Sequence of chain 1.B:
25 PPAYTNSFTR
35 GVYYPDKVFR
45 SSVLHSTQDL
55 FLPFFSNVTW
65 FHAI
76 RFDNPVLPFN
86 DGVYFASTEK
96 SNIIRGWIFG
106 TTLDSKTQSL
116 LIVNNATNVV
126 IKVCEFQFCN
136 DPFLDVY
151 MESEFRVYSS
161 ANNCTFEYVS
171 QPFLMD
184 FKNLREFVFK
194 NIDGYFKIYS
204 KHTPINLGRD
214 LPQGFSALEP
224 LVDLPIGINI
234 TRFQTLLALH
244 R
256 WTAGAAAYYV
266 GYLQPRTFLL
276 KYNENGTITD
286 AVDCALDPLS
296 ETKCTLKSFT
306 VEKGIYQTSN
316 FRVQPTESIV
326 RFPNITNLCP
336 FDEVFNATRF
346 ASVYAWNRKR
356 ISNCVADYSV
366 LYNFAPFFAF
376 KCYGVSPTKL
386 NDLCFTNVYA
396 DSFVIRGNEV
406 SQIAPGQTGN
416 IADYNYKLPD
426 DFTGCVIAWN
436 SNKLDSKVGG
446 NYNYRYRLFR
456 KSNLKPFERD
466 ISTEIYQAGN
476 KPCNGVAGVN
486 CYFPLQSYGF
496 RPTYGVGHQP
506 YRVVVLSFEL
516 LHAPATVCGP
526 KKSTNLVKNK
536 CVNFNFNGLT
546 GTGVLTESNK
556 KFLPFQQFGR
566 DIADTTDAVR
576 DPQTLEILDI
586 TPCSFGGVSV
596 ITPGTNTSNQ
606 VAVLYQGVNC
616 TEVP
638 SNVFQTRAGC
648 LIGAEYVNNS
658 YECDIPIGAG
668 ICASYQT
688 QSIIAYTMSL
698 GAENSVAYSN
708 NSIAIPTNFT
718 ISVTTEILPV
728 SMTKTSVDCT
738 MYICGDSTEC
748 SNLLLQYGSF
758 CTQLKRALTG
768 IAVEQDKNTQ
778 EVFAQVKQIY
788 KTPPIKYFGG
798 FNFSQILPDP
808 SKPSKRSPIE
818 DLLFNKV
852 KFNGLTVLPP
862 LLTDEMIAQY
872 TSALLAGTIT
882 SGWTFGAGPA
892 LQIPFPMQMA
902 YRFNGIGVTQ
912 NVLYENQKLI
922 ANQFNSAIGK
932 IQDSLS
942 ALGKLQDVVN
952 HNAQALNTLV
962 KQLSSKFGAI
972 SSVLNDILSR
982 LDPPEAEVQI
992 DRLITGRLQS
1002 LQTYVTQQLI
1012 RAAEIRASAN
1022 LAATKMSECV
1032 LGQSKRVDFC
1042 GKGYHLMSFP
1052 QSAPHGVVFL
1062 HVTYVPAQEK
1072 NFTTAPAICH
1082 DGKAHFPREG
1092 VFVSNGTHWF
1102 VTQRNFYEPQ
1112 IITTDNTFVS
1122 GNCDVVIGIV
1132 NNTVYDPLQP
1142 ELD

A small-molecule ligand and the protein it binds are described below.
Small molecule (SMILES): CC(=O)N[C@@H]1[C@@H](O)[C@H](O)[C@@H](CO)O[C@H]1O

Sequence of chain 1.A:
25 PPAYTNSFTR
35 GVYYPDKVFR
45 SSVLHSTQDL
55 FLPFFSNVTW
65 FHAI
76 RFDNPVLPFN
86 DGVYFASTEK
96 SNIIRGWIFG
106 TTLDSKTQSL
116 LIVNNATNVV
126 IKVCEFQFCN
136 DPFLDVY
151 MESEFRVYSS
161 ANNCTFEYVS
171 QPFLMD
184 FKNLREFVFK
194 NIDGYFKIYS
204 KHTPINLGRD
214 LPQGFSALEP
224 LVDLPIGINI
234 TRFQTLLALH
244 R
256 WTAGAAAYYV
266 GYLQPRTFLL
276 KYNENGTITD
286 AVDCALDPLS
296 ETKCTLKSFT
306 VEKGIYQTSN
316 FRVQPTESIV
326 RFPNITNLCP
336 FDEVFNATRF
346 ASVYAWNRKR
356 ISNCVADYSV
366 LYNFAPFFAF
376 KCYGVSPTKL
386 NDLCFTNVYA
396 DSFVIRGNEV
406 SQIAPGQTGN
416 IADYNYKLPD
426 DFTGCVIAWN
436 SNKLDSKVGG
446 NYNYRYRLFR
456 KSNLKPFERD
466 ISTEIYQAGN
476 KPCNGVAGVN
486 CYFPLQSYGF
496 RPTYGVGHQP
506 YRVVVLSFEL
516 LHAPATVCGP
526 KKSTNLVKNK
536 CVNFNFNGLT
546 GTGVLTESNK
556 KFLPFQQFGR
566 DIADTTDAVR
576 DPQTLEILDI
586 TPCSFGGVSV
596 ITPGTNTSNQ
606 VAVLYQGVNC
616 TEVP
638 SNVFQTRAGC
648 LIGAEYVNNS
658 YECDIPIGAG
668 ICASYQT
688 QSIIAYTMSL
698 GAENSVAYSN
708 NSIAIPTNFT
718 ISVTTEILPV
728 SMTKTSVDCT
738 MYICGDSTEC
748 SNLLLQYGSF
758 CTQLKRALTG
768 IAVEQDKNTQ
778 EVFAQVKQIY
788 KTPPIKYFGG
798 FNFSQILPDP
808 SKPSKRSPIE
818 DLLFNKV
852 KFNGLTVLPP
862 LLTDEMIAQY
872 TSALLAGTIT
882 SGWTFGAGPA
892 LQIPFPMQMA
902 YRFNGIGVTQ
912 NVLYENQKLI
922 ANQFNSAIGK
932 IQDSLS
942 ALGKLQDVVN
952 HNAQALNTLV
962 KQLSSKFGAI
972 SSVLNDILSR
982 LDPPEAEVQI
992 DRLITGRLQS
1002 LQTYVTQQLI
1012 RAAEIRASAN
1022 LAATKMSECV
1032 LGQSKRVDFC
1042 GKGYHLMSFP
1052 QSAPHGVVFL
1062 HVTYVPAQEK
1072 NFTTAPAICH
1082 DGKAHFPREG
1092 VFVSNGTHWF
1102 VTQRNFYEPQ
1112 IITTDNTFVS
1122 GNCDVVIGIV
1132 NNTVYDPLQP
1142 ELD

Binding-site contacts:
Ligand atom C4 contacts residue ASN1072 of chain 1.A at 4.2 Å.
Ligand atom C7 contacts residue ASN1072 of chain 1.A at 3.5 Å.
Ligand atom O5 contacts residue ASN1072 of chain 1.A at 2.4 Å (h-bond).
Ligand atom C1 contacts residue GLN893 of chain 1.B at 4.1 Å.
Ligand atom C7 contacts residue GLU1070 of chain 1.A at 4.3 Å.
Ligand atom O3 contacts residue NAG1 of chain 1.NA at 3.1 Å (h-bond).
Ligand atom C6 contacts residue NAG1 of chain 1.NA at 3.2 Å.
Ligand atom C4 contacts residue NAG1 of chain 1.NA at 2.4 Å.
Ligand atom C5 contacts residue ALA704 of chain 1.A at 3.2 Å (hydrophobic).
Ligand atom O4 contacts residue ALA704 of chain 1.A at 3.5 Å.
Ligand atom O7 contacts residue ASN1072 of chain 1.A at 3.8 Å.
Ligand atom O4 contacts residue NAG1 of chain 1.NA at 1.6 Å.
Ligand atom O5 contacts residue ALA704 of chain 1.A at 4.2 Å.
Ligand atom N2 contacts residue ASN1072 of chain 1.A at 2.8 Å (h-bond).
Ligand atom C1 contacts residue ASN1072 of chain 1.A at 1.4 Å.
Ligand atom C8 contacts residue LYS1071 of chain 1.A at 4.2 Å.
Ligand atom C4 contacts residue ALA704 of chain 1.A at 3.8 Å (hydrophobic).
Ligand atom C3 contacts residue ALA704 of chain 1.A at 4.3 Å (hydrophobic).
Ligand atom C2 contacts residue ASN1072 of chain 1.A at 2.5 Å.
Ligand atom O5 contacts residue NAG1 of chain 1.NA at 4.5 Å.
Ligand atom C5 contacts residue NAG1 of chain 1.NA at 3.4 Å.
Ligand atom C3 contacts residue ASN1072 of chain 1.A at 3.8 Å.
Ligand atom O6 contacts residue ALA704 of chain 1.A at 3.9 Å.
Ligand atom C8 contacts residue GLU1070 of chain 1.A at 2.9 Å.
Ligand atom C3 contacts residue NAG1 of chain 1.NA at 3.5 Å.
Ligand atom O6 contacts residue NAG1 of chain 1.NA at 4.5 Å.
Ligand atom C6 contacts residue ALA704 of chain 1.A at 3.7 Å (hydrophobic).
Ligand atom C5 contacts residue ASN1072 of chain 1.A at 3.7 Å.